A small-molecule ligand and the protein it binds are described below.
Small molecule (SMILES): CC(=O)N[C@@H]1[C@@H](O)[C@H](O)[C@@H](CO)O[C@H]1O

Sequence of chain 1.A:
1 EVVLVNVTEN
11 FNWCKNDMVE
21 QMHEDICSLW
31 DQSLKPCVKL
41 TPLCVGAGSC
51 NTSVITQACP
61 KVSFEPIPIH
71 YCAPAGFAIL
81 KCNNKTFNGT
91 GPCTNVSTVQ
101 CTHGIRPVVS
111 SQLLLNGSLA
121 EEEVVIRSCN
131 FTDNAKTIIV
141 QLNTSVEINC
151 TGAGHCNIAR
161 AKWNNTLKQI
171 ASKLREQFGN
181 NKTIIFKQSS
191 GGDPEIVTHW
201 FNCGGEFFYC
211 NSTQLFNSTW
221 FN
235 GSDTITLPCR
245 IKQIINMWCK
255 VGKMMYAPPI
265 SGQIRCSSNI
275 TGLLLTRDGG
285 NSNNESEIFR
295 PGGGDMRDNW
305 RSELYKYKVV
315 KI

Binding-site contacts:
Ligand atom O5 contacts residue THR213 of chain 1.A at 4.1 Å.
Ligand atom C4 contacts residue ASN211 of chain 1.A at 4.1 Å.
Ligand atom N2 contacts residue THR213 of chain 1.A at 4.2 Å.
Ligand atom C8 contacts residue VAL197 of chain 1.A at 3.7 Å (hydrophobic).
Ligand atom C1 contacts residue ASN211 of chain 1.A at 1.4 Å.
Ligand atom C5 contacts residue ASN211 of chain 1.A at 3.6 Å.
Ligand atom C2 contacts residue THR213 of chain 1.A at 4.2 Å.
Ligand atom C7 contacts residue ASN211 of chain 1.A at 3.4 Å.
Ligand atom C8 contacts residue THR198 of chain 1.A at 4.2 Å.
Ligand atom C5 contacts residue THR213 of chain 1.A at 4.1 Å.
Ligand atom N2 contacts residue ASN211 of chain 1.A at 2.8 Å (h-bond).
Ligand atom C8 contacts residue ASN211 of chain 1.A at 4.3 Å.
Ligand atom C3 contacts residue GLN188 of chain 1.A at 4.0 Å.
Ligand atom C2 contacts residue ASN211 of chain 1.A at 2.4 Å.
Ligand atom O5 contacts residue ASN211 of chain 1.A at 2.4 Å (h-bond).
Ligand atom O7 contacts residue ASN211 of chain 1.A at 3.8 Å.
Ligand atom C1 contacts residue THR213 of chain 1.A at 3.5 Å.
Ligand atom C3 contacts residue THR213 of chain 1.A at 4.2 Å.
Ligand atom C3 contacts residue ASN211 of chain 1.A at 3.7 Å.